This small molecule binds to this protein.
Small molecule (SMILES): NC[C@H]1O[C@H](O[C@H]2[C@H](O)[C@@H](O[C@H]3O[C@H](CO)[C@@H](O)[C@H](N)[C@H]3O)[C@H](N)C[C@@H]2N)[C@H](O)[C@@H](O)[C@@H]1O

Sequence of chain 1.F:
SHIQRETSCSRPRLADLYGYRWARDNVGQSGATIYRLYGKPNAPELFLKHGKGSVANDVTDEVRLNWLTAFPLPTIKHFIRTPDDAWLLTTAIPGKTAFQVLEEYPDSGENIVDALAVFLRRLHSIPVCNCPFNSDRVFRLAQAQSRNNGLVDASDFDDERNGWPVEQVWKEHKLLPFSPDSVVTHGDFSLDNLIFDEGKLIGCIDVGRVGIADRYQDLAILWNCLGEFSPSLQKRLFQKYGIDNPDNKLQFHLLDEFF

Binding-site contacts:
Ligand atom O14 contacts residue CYS236 of chain 1.F at 3.5 Å.
Ligand atom C8 contacts residue ASP166 of chain 1.F at 3.5 Å.
Ligand atom C12 contacts residue GLU270 of chain 1.F at 3.4 Å.
Ligand atom O13 contacts residue PHE167 of chain 1.F at 3.7 Å.
Ligand atom N3 contacts residue GLU270 of chain 1.F at 2.6 Å (salt-bridge).
Ligand atom O15 contacts residue CYS236 of chain 1.F at 3.8 Å.
Ligand atom C18 contacts residue CYS236 of chain 1.F at 3.9 Å (hydrophobic).
Ligand atom N4 contacts residue GLU239 of chain 1.F at 3.6 Å (salt-bridge).
Ligand atom C12 contacts residue ASP166 of chain 1.F at 3.8 Å.
Ligand atom N2 contacts residue ASP269 of chain 1.F at 2.9 Å (salt-bridge).
Ligand atom C15 contacts residue ASP168 of chain 1.F at 3.5 Å.
Ligand atom C16 contacts residue GLU239 of chain 1.F at 3.2 Å.
Ligand atom C14 contacts residue ASP168 of chain 1.F at 3.7 Å.
Ligand atom C10 contacts residue ASP166 of chain 1.F at 3.3 Å.
Ligand atom N2 contacts residue PHE272 of chain 1.F at 2.8 Å (h-bond).
Ligand atom N3 contacts residue ASP168 of chain 1.F at 2.8 Å (salt-bridge).
Ligand atom N3 contacts residue PHE167 of chain 1.F at 3.7 Å.
Ligand atom O14 contacts residue GLU239 of chain 1.F at 2.7 Å (salt-bridge).
Ligand atom C5 contacts residue PHE272 of chain 1.F at 3.7 Å (hydrophobic).
Ligand atom C7 contacts residue GLU270 of chain 1.F at 3.5 Å.
Ligand atom N1 contacts residue PHE272 of chain 1.F at 2.9 Å (h-bond).
Ligand atom C9 contacts residue ASP166 of chain 1.F at 3.6 Å.
Ligand atom O7 contacts residue ASP199 of chain 1.F at 2.7 Å (salt-bridge).
Ligand atom O11 contacts residue ASP168 of chain 1.F at 3.4 Å (salt-bridge).
Ligand atom N3 contacts residue ASP166 of chain 1.F at 2.8 Å (salt-bridge).
Ligand atom C12 contacts residue ASP269 of chain 1.F at 3.5 Å.
Ligand atom O10 contacts residue ASP166 of chain 1.F at 3.4 Å (salt-bridge).
Ligand atom C7 contacts residue ASP166 of chain 1.F at 3.5 Å.
Ligand atom C17 contacts residue GLU239 of chain 1.F at 3.8 Å.
Ligand atom C18 contacts residue GLU239 of chain 1.F at 3.2 Å.
Ligand atom O14 contacts residue ASN235 of chain 1.F at 3.0 Å (h-bond).
Ligand atom C6 contacts residue PHE272 of chain 1.F at 3.1 Å (hydrophobic).
Ligand atom O13 contacts residue ASP168 of chain 1.F at 2.9 Å (salt-bridge).
Ligand atom C7 contacts residue ASP168 of chain 1.F at 3.7 Å.
Ligand atom C3 contacts residue ASP199 of chain 1.F at 3.5 Å.
Ligand atom O8 contacts residue PHE272 of chain 1.F at 3.9 Å.
Ligand atom N4 contacts residue ASP168 of chain 1.F at 3.9 Å.
Ligand atom O11 contacts residue ASN235 of chain 1.F at 3.8 Å.
Ligand atom C11 contacts residue ASP269 of chain 1.F at 3.3 Å.
Ligand atom C15 contacts residue ASN235 of chain 1.F at 3.5 Å.